Binding-site contacts:
Ligand atom C18 contacts residue VAL5 of chain 1.B at 3.9 Å (hydrophobic).
Ligand atom C12 contacts residue VAL5 of chain 1.B at 4.1 Å (hydrophobic).
Ligand atom C2 contacts residue ASN47 of chain 1.A at 3.6 Å.
Ligand atom C6 contacts residue ASP220 of chain 1.A at 4.2 Å.
Ligand atom C11 contacts residue VAL5 of chain 1.B at 3.9 Å (hydrophobic).
Ligand atom C1 contacts residue ASN47 of chain 1.A at 3.7 Å.
Ligand atom C10 contacts residue PRO172 of chain 1.A at 3.4 Å (hydrophobic).
Ligand atom C16 contacts residue ASP220 of chain 1.A at 3.8 Å.
Ligand atom C2 contacts residue CYS43 of chain 1.A at 1.8 Å (hydrophobic).
Ligand atom C11 contacts residue PRO172 of chain 1.A at 3.4 Å (hydrophobic).
Ligand atom C3 contacts residue PHE124 of chain 1.A at 4.2 Å (hydrophobic).
Ligand atom C5 contacts residue PRO172 of chain 1.A at 3.8 Å (hydrophobic).
Ligand atom C6 contacts residue PRO172 of chain 1.A at 3.9 Å (hydrophobic).
Ligand atom C11 contacts residue GLY176 of chain 1.A at 4.2 Å.
Ligand atom C1 contacts residue ILE173 of chain 1.A at 4.1 Å (hydrophobic).
Ligand atom C15 contacts residue ASP220 of chain 1.A at 3.7 Å.
Ligand atom C17 contacts residue ILE224 of chain 1.A at 3.9 Å (hydrophobic).
Ligand atom C13 contacts residue VAL5 of chain 1.B at 3.9 Å (hydrophobic).
Ligand atom C16 contacts residue ILE224 of chain 1.A at 3.6 Å (hydrophobic).
Ligand atom C3 contacts residue ASN47 of chain 1.A at 3.7 Å.
Ligand atom C10 contacts residue ILE224 of chain 1.A at 3.6 Å (hydrophobic).
Ligand atom C21 contacts residue ASN47 of chain 1.A at 3.4 Å.
Ligand atom C16 contacts residue LEU223 of chain 1.A at 3.9 Å (hydrophobic).
Ligand atom C11 contacts residue ILE173 of chain 1.A at 4.1 Å (hydrophobic).
Ligand atom N1 contacts residue CYS43 of chain 1.A at 3.7 Å.
Ligand atom O3 contacts residue ILE224 of chain 1.A at 3.6 Å.
Ligand atom C10 contacts residue VAL5 of chain 1.B at 4.0 Å (hydrophobic).
Ligand atom CL2 contacts residue LYS127 of chain 1.A at 3.6 Å.
Ligand atom C1 contacts residue CYS43 of chain 1.A at 2.7 Å (hydrophobic).
Ligand atom C2 contacts residue ARG46 of chain 1.A at 4.0 Å.
Ligand atom N1 contacts residue PHE124 of chain 1.A at 3.9 Å.
Ligand atom C18 contacts residue ILE224 of chain 1.A at 4.2 Å (hydrophobic).
Ligand atom C4 contacts residue ASN47 of chain 1.A at 4.1 Å.
Ligand atom O1 contacts residue ILE173 of chain 1.A at 3.7 Å.
Ligand atom O1 contacts residue CYS43 of chain 1.A at 3.1 Å (h-bond).
Ligand atom C17 contacts residue LEU223 of chain 1.A at 3.9 Å (hydrophobic).
Ligand atom C3 contacts residue ILE173 of chain 1.A at 3.8 Å (hydrophobic).
Ligand atom N1 contacts residue ASN47 of chain 1.A at 2.8 Å (h-bond).
Ligand atom CL2 contacts residue PHE124 of chain 1.A at 4.0 Å.
Ligand atom C9 contacts residue ILE224 of chain 1.A at 4.1 Å (hydrophobic).

Sequence of chain 1.A:
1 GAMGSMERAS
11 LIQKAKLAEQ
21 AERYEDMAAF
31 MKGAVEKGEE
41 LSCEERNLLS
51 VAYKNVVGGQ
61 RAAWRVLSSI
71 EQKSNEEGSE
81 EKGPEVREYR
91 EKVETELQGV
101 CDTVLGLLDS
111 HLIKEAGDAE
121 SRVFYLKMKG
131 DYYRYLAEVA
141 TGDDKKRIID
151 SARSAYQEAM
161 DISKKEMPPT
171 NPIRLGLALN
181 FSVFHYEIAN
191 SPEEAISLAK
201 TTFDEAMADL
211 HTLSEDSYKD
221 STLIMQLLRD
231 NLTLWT

Sequence of chain 1.B:
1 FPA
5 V

This small molecule binds to this protein.
Small molecule (SMILES): O=C(CCl)NCC1CCN(C(=O)C2(Oc3ccc(Cl)cc3)CCCCC2)CC1